Sequence of chain 1.G:
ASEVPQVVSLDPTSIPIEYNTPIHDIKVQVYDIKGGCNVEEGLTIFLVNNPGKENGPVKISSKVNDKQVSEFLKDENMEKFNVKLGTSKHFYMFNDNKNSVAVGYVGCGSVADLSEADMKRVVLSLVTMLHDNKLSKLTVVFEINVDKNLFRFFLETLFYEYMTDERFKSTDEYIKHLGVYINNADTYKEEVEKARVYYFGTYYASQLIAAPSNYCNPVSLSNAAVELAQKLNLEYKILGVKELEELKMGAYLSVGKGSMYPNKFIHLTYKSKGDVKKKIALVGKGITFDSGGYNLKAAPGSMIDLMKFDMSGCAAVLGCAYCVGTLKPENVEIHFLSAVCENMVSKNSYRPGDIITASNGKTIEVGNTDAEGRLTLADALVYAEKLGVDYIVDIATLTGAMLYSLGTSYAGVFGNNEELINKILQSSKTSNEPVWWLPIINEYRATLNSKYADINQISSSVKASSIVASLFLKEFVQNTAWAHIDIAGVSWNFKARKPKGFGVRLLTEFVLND

This protein binds this small molecule.
Small molecule (SMILES): CC(C)(C)OC(=O)N[C@H](C(=O)NO)c1ccc(-n2cccn2)cc1

Binding-site contacts:
Ligand atom NAO contacts residue ASP376 of chain 1.G at 3.2 Å (salt-bridge).
Ligand atom NAO contacts residue CO31 of chain 1.JB at 3.2 Å (h-bond).
Ligand atom O contacts residue ZN1 of chain 1.KB at 2.0 Å.
Ligand atom CAT contacts residue LYS303 of chain 1.G at 3.7 Å.
Ligand atom CAI contacts residue LEU404 of chain 1.G at 3.7 Å (hydrophobic).
Ligand atom NAO contacts residue ZN1 of chain 1.IB at 3.3 Å.
Ligand atom OAF contacts residue CO31 of chain 1.JB at 2.8 Å (h-bond).
Ligand atom CA contacts residue LYS303 of chain 1.G at 3.5 Å.
Ligand atom OAF contacts residue GLU378 of chain 1.G at 3.1 Å (salt-bridge).
Ligand atom OAF contacts residue ASP296 of chain 1.G at 3.3 Å (salt-bridge).
Ligand atom C contacts residue ZN1 of chain 1.KB at 2.7 Å.
Ligand atom CAH contacts residue PHE315 of chain 1.G at 3.9 Å (hydrophobic).
Ligand atom CAJ contacts residue LYS303 of chain 1.G at 3.4 Å.
Ligand atom OAF contacts residue ZN1 of chain 1.KB at 2.4 Å.
Ligand atom CAL contacts residue MET313 of chain 1.G at 3.8 Å (hydrophobic).
Ligand atom NAO contacts residue LEU404 of chain 1.G at 3.2 Å (h-bond).
Ligand atom CAU contacts residue GLY406 of chain 1.G at 3.6 Å.
Ligand atom OAF contacts residue LYS291 of chain 1.G at 3.0 Å (salt-bridge).
Ligand atom NAN contacts residue ALA494 of chain 1.G at 3.3 Å (h-bond).
Ligand atom C contacts residue ASP376 of chain 1.G at 3.2 Å.
Ligand atom O contacts residue LYS303 of chain 1.G at 2.7 Å (salt-bridge).
Ligand atom O contacts residue ZN1 of chain 1.IB at 3.6 Å.
Ligand atom O contacts residue ASP296 of chain 1.G at 2.7 Å (salt-bridge).
Ligand atom CAM contacts residue MET309 of chain 1.G at 3.7 Å (hydrophobic).
Ligand atom CAG contacts residue MET309 of chain 1.G at 3.4 Å (hydrophobic).
Ligand atom CAI contacts residue GLY406 of chain 1.G at 3.5 Å.
Ligand atom OAF contacts residue ASP376 of chain 1.G at 3.0 Å (salt-bridge).
Ligand atom CAB contacts residue SER471 of chain 1.G at 3.7 Å.
Ligand atom CAG contacts residue LEU409 of chain 1.G at 3.8 Å (hydrophobic).
Ligand atom OAF contacts residue ZN1 of chain 1.IB at 2.1 Å.
Ligand atom C contacts residue ASP296 of chain 1.G at 3.7 Å.
Ligand atom NAO contacts residue ZN1 of chain 1.KB at 2.9 Å.
Ligand atom N contacts residue LEU404 of chain 1.G at 3.6 Å (h-bond).
Ligand atom CAK contacts residue GLY406 of chain 1.G at 3.5 Å.
Ligand atom C contacts residue LYS303 of chain 1.G at 3.5 Å.
Ligand atom C contacts residue ZN1 of chain 1.IB at 3.8 Å.
Ligand atom NAW contacts residue GLY406 of chain 1.G at 3.9 Å.
Ligand atom O contacts residue ASP376 of chain 1.G at 2.8 Å (salt-bridge).
Ligand atom CAH contacts residue ALA494 of chain 1.G at 3.0 Å (hydrophobic).
Ligand atom CAH contacts residue LEU409 of chain 1.G at 3.8 Å (hydrophobic).